A small-molecule ligand and the protein it binds are described below.
Small molecule (SMILES): CC(=O)N[C@@H]1[C@@H](O)[C@H](O)[C@@H](CO)O[C@H]1O

Sequence of chain 1.C:
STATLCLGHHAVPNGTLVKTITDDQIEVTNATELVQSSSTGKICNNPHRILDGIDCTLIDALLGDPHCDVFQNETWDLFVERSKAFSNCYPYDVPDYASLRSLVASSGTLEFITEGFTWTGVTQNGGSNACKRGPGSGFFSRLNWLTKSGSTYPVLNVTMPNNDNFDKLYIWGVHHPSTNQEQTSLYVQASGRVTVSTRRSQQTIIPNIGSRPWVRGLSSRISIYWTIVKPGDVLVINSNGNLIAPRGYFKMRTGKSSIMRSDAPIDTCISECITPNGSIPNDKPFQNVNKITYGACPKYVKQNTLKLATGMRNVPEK

Binding-site contacts:
Ligand atom C5 contacts residue PHE136 of chain 1.C at 3.9 Å (hydrophobic).
Ligand atom C6 contacts residue GLU135 of chain 1.C at 4.0 Å.
Ligand atom O5 contacts residue ASN97 of chain 1.C at 2.4 Å (h-bond).
Ligand atom C6 contacts residue ILE137 of chain 1.C at 3.6 Å (hydrophobic).
Ligand atom O5 contacts residue PHE136 of chain 1.C at 4.3 Å.
Ligand atom C7 contacts residue ASN97 of chain 1.C at 3.4 Å.
Ligand atom C1 contacts residue ASN97 of chain 1.C at 1.4 Å.
Ligand atom C2 contacts residue ASN97 of chain 1.C at 2.5 Å.
Ligand atom C1 contacts residue PHE136 of chain 1.C at 4.1 Å (hydrophobic).
Ligand atom C5 contacts residue ASN97 of chain 1.C at 3.7 Å.
Ligand atom C4 contacts residue ASN97 of chain 1.C at 4.2 Å.
Ligand atom C3 contacts residue ASN97 of chain 1.C at 3.8 Å.
Ligand atom O6 contacts residue ILE137 of chain 1.C at 4.5 Å.
Ligand atom O6 contacts residue GLU135 of chain 1.C at 3.3 Å (salt-bridge).
Ligand atom N2 contacts residue ASN97 of chain 1.C at 2.9 Å (h-bond).
Ligand atom C5 contacts residue ILE137 of chain 1.C at 4.0 Å (hydrophobic).
Ligand atom O7 contacts residue ASN97 of chain 1.C at 3.6 Å.
Ligand atom C8 contacts residue ASN97 of chain 1.C at 4.5 Å.
Ligand atom C3 contacts residue PHE136 of chain 1.C at 4.3 Å (hydrophobic).
Ligand atom O5 contacts residue GLU135 of chain 1.C at 4.3 Å.
Ligand atom C8 contacts residue GLN96 of chain 1.C at 3.2 Å.